Sequence of chain 1.C:
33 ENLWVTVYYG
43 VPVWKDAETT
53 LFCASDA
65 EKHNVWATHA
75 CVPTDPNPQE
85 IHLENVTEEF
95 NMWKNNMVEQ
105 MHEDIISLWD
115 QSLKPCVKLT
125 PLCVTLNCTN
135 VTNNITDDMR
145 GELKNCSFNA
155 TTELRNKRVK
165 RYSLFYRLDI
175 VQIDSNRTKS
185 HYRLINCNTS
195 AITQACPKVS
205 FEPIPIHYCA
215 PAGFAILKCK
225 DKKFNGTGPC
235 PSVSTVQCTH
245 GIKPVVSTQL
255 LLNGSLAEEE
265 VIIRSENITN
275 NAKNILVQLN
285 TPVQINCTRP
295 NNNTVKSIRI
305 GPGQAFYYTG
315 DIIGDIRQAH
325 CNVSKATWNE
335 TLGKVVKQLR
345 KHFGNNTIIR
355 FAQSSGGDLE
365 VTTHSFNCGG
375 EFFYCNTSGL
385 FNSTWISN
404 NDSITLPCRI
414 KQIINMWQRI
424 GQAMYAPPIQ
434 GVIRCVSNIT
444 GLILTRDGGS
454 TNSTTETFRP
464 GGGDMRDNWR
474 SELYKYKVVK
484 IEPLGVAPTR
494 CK

The small molecule below binds the protein below.
Small molecule (SMILES): CC(=O)N[C@@H]1[C@@H](O)[C@H](O)[C@@H](CO)O[C@H]1O

Binding-site contacts:
Ligand atom C1 contacts residue ASN290 of chain 1.C at 1.5 Å.
Ligand atom C7 contacts residue ASN326 of chain 1.C at 4.0 Å.
Ligand atom N2 contacts residue ASN290 of chain 1.C at 3.0 Å (h-bond).
Ligand atom C8 contacts residue ASN326 of chain 1.C at 3.3 Å.
Ligand atom C7 contacts residue ASN290 of chain 1.C at 3.4 Å.
Ligand atom C8 contacts residue ASN290 of chain 1.C at 3.8 Å.
Ligand atom C2 contacts residue ASN290 of chain 1.C at 2.5 Å.
Ligand atom C7 contacts residue GLN288 of chain 1.C at 3.9 Å.
Ligand atom C8 contacts residue ILE289 of chain 1.C at 4.4 Å (hydrophobic).
Ligand atom O7 contacts residue ASN290 of chain 1.C at 3.5 Å (h-bond).
Ligand atom C1 contacts residue GLN288 of chain 1.C at 3.8 Å.
Ligand atom O7 contacts residue ASN404 of chain 1.C at 4.3 Å.
Ligand atom O5 contacts residue ARG437 of chain 1.C at 4.2 Å.
Ligand atom C3 contacts residue ASN290 of chain 1.C at 3.9 Å.
Ligand atom C7 contacts residue ASN404 of chain 1.C at 4.5 Å.
Ligand atom C8 contacts residue ASN404 of chain 1.C at 4.5 Å.
Ligand atom C8 contacts residue SER328 of chain 1.C at 4.1 Å.
Ligand atom C8 contacts residue GLN288 of chain 1.C at 3.2 Å.
Ligand atom C4 contacts residue ASN290 of chain 1.C at 4.4 Å.
Ligand atom C2 contacts residue GLN288 of chain 1.C at 3.5 Å.
Ligand atom N2 contacts residue GLN288 of chain 1.C at 2.9 Å (h-bond).
Ligand atom C5 contacts residue ASN290 of chain 1.C at 3.8 Å.
Ligand atom O3 contacts residue GLN288 of chain 1.C at 4.0 Å.
Ligand atom O7 contacts residue ASN326 of chain 1.C at 4.0 Å.
Ligand atom O5 contacts residue ASN290 of chain 1.C at 2.5 Å (h-bond).
Ligand atom C3 contacts residue GLN288 of chain 1.C at 3.4 Å.